Sequence of chain 1.A:
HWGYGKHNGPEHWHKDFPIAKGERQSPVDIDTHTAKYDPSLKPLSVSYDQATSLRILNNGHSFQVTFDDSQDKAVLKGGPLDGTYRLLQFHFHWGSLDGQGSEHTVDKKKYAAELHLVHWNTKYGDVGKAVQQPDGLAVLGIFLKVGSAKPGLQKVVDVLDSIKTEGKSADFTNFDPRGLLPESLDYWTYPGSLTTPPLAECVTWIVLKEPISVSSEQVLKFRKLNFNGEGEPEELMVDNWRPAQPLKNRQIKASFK

Binding-site contacts:
Ligand atom C contacts residue HIS91 of chain 1.A at 4.0 Å.
Ligand atom C1 contacts residue HIS91 of chain 1.A at 4.1 Å.
Ligand atom C5 contacts residue VAL118 of chain 1.A at 3.9 Å (hydrophobic).
Ligand atom C15 contacts residue PRO198 of chain 1.A at 3.6 Å (hydrophobic).
Ligand atom O7 contacts residue SER193 of chain 1.A at 4.0 Å.
Ligand atom O6 contacts residue VAL118 of chain 1.A at 3.9 Å.
Ligand atom O6 contacts residue HIS91 of chain 1.A at 3.3 Å.
Ligand atom O6 contacts residue TRP205 of chain 1.A at 4.0 Å.
Ligand atom C13 contacts residue VAL131 of chain 1.A at 3.8 Å (hydrophobic).
Ligand atom O9 contacts residue VAL127 of chain 1.A at 4.1 Å.
Ligand atom C1 contacts residue LEU194 of chain 1.A at 3.8 Å (hydrophobic).
Ligand atom N10 contacts residue HIS91 of chain 1.A at 3.2 Å (h-bond).
Ligand atom C3 contacts residue THR196 of chain 1.A at 3.3 Å.
Ligand atom S8 contacts residue HIS91 of chain 1.A at 3.9 Å.
Ligand atom S8 contacts residue ZN1 of chain 1.B at 3.0 Å.
Ligand atom N10 contacts residue ZN1 of chain 1.B at 2.0 Å.
Ligand atom O6 contacts residue HIS116 of chain 1.A at 3.3 Å (h-bond).
Ligand atom O6 contacts residue VAL139 of chain 1.A at 3.7 Å.
Ligand atom S8 contacts residue HIS116 of chain 1.A at 3.9 Å.
Ligand atom C14 contacts residue PRO198 of chain 1.A at 3.9 Å (hydrophobic).
Ligand atom C contacts residue LEU194 of chain 1.A at 4.0 Å (hydrophobic).
Ligand atom C16 contacts residue PRO198 of chain 1.A at 3.7 Å (hydrophobic).
Ligand atom N10 contacts residue HIS93 of chain 1.A at 3.4 Å (h-bond).
Ligand atom O9 contacts residue VAL131 of chain 1.A at 3.9 Å.
Ligand atom O7 contacts residue ZN1 of chain 1.B at 4.1 Å.
Ligand atom N10 contacts residue THR195 of chain 1.A at 2.9 Å (h-bond).
Ligand atom C12 contacts residue VAL131 of chain 1.A at 3.8 Å (hydrophobic).
Ligand atom O7 contacts residue THR195 of chain 1.A at 3.0 Å (h-bond).
Ligand atom C2 contacts residue THR196 of chain 1.A at 3.2 Å.
Ligand atom O7 contacts residue LEU194 of chain 1.A at 3.4 Å.
Ligand atom C3 contacts residue LEU194 of chain 1.A at 4.0 Å (hydrophobic).
Ligand atom C5 contacts residue LEU194 of chain 1.A at 3.8 Å (hydrophobic).
Ligand atom S8 contacts residue THR195 of chain 1.A at 3.8 Å.
Ligand atom O6 contacts residue ZN1 of chain 1.B at 3.0 Å.
Ligand atom C2 contacts residue LEU194 of chain 1.A at 3.9 Å (hydrophobic).
Ligand atom N10 contacts residue HIS116 of chain 1.A at 3.4 Å (h-bond).
Ligand atom C4 contacts residue LEU194 of chain 1.A at 3.9 Å (hydrophobic).
Ligand atom C1 contacts residue VAL118 of chain 1.A at 3.7 Å (hydrophobic).
Ligand atom C5 contacts residue GLN89 of chain 1.A at 3.9 Å.
Ligand atom O7 contacts residue TRP205 of chain 1.A at 3.5 Å.

This small molecule binds to this protein.
Small molecule (SMILES): NCOCCOCCOCCOCCOCCC(=O)NCCCCOc1ccc(NC(=O)Nc2ccc(S(N)(=O)=O)cc2)cc1